Binding-site contacts:
Ligand atom CAP contacts residue MET104 of chain 1.A at 4.1 Å (hydrophobic).
Ligand atom CAB contacts residue LEU109 of chain 1.A at 4.1 Å (hydrophobic).
Ligand atom CAN contacts residue PHE146 of chain 1.A at 3.9 Å (hydrophobic).
Ligand atom C2 contacts residue ASN60 of chain 1.A at 4.0 Å.
Ligand atom CAH contacts residue PHE146 of chain 1.A at 4.0 Å (hydrophobic).
Ligand atom CAA contacts residue VAL158 of chain 1.A at 4.0 Å (hydrophobic).
Ligand atom C4 contacts residue MET104 of chain 1.A at 3.9 Å (hydrophobic).
Ligand atom NAI contacts residue GLY143 of chain 1.A at 3.7 Å.
Ligand atom CL6 contacts residue ILE102 of chain 1.A at 3.2 Å.
Ligand atom CAA contacts residue TRP172 of chain 1.A at 3.7 Å (hydrophobic).
Ligand atom CL6 contacts residue ALA64 of chain 1.A at 3.5 Å.
Ligand atom N2 contacts residue ASN60 of chain 1.A at 3.9 Å.
Ligand atom CAA contacts residue MET104 of chain 1.A at 3.6 Å (hydrophobic).
Ligand atom CL6 contacts residue MET104 of chain 1.A at 3.9 Å.
Ligand atom CAA contacts residue LEU109 of chain 1.A at 3.6 Å (hydrophobic).
Ligand atom CAC contacts residue MET104 of chain 1.A at 3.7 Å (hydrophobic).
Ligand atom CAR contacts residue PHE146 of chain 1.A at 3.9 Å (hydrophobic).
Ligand atom N9 contacts residue MET104 of chain 1.A at 3.8 Å.
Ligand atom CAR contacts residue GLY143 of chain 1.A at 4.1 Å.
Ligand atom CAC contacts residue PHE146 of chain 1.A at 3.5 Å (hydrophobic).
Ligand atom C6 contacts residue THR192 of chain 1.A at 4.0 Å.
Ligand atom N2 contacts residue THR192 of chain 1.A at 3.9 Å.
Ligand atom OAM contacts residue PHE146 of chain 1.A at 3.2 Å.
Ligand atom CAB contacts residue TRP172 of chain 1.A at 3.7 Å (hydrophobic).
Ligand atom N7 contacts residue MET104 of chain 1.A at 3.3 Å (h-bond).
Ligand atom CAS contacts residue PHE146 of chain 1.A at 3.3 Å (hydrophobic).
Ligand atom N3 contacts residue ASN60 of chain 1.A at 3.9 Å.
Ligand atom N1 contacts residue THR192 of chain 1.A at 3.6 Å (h-bond).
Ligand atom C6 contacts residue MET104 of chain 1.A at 4.0 Å (hydrophobic).
Ligand atom N2 contacts residue ASP99 of chain 1.A at 3.1 Å (salt-bridge).
Ligand atom CAP contacts residue PHE146 of chain 1.A at 3.5 Å (hydrophobic).
Ligand atom C6 contacts residue ALA64 of chain 1.A at 4.0 Å (hydrophobic).
Ligand atom CAB contacts residue TYR147 of chain 1.A at 3.9 Å (hydrophobic).
Ligand atom N1 contacts residue ALA64 of chain 1.A at 3.8 Å.
Ligand atom C2 contacts residue THR192 of chain 1.A at 4.1 Å.
Ligand atom CL6 contacts residue GLY103 of chain 1.A at 3.4 Å.
Ligand atom C8 contacts residue MET104 of chain 1.A at 3.4 Å (hydrophobic).
Ligand atom C5 contacts residue MET104 of chain 1.A at 3.6 Å (hydrophobic).
Ligand atom CAH contacts residue GLY143 of chain 1.A at 3.7 Å.
Ligand atom CAF contacts residue TYR147 of chain 1.A at 4.1 Å (hydrophobic).

Sequence of chain 1.A:
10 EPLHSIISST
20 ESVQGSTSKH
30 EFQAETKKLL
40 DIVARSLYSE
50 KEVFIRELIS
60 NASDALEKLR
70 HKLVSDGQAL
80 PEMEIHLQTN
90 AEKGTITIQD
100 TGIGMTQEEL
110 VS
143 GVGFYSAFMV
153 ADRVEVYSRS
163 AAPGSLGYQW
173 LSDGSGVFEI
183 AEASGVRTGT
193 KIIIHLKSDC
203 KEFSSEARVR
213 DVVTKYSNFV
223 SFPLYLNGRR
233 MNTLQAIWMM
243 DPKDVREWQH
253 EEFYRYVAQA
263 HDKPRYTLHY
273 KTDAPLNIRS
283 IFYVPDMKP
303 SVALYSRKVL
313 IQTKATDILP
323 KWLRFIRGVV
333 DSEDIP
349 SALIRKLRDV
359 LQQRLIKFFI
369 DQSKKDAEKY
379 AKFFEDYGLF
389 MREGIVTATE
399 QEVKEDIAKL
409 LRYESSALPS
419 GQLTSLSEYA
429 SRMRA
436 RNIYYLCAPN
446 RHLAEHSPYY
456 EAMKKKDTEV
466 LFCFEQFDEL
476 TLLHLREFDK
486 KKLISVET

The protein below binds the small molecule below.
Small molecule (SMILES): COc1c(C)cnc(Cn2cnc3c(Cl)nc(N)nc32)c1C